Sequence of chain 1.A:
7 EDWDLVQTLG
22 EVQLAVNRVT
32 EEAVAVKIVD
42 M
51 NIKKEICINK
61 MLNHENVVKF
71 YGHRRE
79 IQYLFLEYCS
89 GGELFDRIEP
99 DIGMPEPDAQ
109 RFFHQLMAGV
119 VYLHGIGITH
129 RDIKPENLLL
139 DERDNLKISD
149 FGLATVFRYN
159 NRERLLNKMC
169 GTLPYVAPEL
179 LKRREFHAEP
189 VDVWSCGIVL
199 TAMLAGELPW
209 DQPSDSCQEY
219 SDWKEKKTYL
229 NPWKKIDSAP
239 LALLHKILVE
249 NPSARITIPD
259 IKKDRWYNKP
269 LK

Binding-site contacts:
Ligand atom CAO contacts residue LEU137 of chain 1.A at 4.0 Å (hydrophobic).
Ligand atom CAN contacts residue VAL23 of chain 1.A at 4.1 Å (hydrophobic).
Ligand atom CAG contacts residue LEU137 of chain 1.A at 3.6 Å (hydrophobic).
Ligand atom CAA contacts residue GLU91 of chain 1.A at 3.9 Å.
Ligand atom CAD contacts residue TYR86 of chain 1.A at 4.2 Å (hydrophobic).
Ligand atom CAR contacts residue ALA36 of chain 1.A at 4.1 Å (hydrophobic).
Ligand atom CAD contacts residue LEU137 of chain 1.A at 4.1 Å (hydrophobic).
Ligand atom CAE contacts residue GLU85 of chain 1.A at 3.5 Å.
Ligand atom CAE contacts residue ALA36 of chain 1.A at 3.6 Å (hydrophobic).
Ligand atom NAH contacts residue VAL23 of chain 1.A at 3.9 Å.
Ligand atom NAM contacts residue LYS38 of chain 1.A at 2.7 Å (salt-bridge).
Ligand atom CAP contacts residue LEU137 of chain 1.A at 3.8 Å (hydrophobic).
Ligand atom CAR contacts residue LEU137 of chain 1.A at 3.3 Å (hydrophobic).
Ligand atom CAN contacts residue SER147 of chain 1.A at 3.8 Å.
Ligand atom NAM contacts residue ASP148 of chain 1.A at 4.2 Å.
Ligand atom NAL contacts residue LEU15 of chain 1.A at 4.2 Å.
Ligand atom CAF contacts residue SER147 of chain 1.A at 3.8 Å.
Ligand atom NAS contacts residue LEU137 of chain 1.A at 3.3 Å.
Ligand atom NAJ contacts residue CYS87 of chain 1.A at 3.2 Å (h-bond).
Ligand atom NAJ contacts residue TYR86 of chain 1.A at 3.9 Å.
Ligand atom CAF contacts residue LEU84 of chain 1.A at 4.0 Å (hydrophobic).
Ligand atom NAH contacts residue LYS38 of chain 1.A at 3.6 Å (salt-bridge).
Ligand atom CAF contacts residue LYS38 of chain 1.A at 3.6 Å.
Ligand atom NAJ contacts residue LEU137 of chain 1.A at 3.8 Å.
Ligand atom NAI contacts residue ALA36 of chain 1.A at 4.1 Å.
Ligand atom CAD contacts residue CYS87 of chain 1.A at 3.3 Å (hydrophobic).
Ligand atom NAK contacts residue GLY90 of chain 1.A at 4.0 Å.
Ligand atom CAP contacts residue VAL23 of chain 1.A at 4.2 Å (hydrophobic).
Ligand atom NAI contacts residue LEU137 of chain 1.A at 3.7 Å.
Ligand atom NAJ contacts residue GLU85 of chain 1.A at 4.2 Å.
Ligand atom CAQ contacts residue LEU15 of chain 1.A at 4.2 Å (hydrophobic).
Ligand atom CAB contacts residue LEU137 of chain 1.A at 4.2 Å (hydrophobic).
Ligand atom NAM contacts residue VAL23 of chain 1.A at 4.2 Å.
Ligand atom CAR contacts residue GLU85 of chain 1.A at 4.2 Å.
Ligand atom CAP contacts residue SER147 of chain 1.A at 4.0 Å.
Ligand atom CAA contacts residue LEU15 of chain 1.A at 3.9 Å (hydrophobic).
Ligand atom CAE contacts residue LEU137 of chain 1.A at 3.5 Å (hydrophobic).
Ligand atom CAC contacts residue VAL23 of chain 1.A at 3.8 Å (hydrophobic).
Ligand atom CAD contacts residue LEU15 of chain 1.A at 4.1 Å (hydrophobic).
Ligand atom CAQ contacts residue LEU137 of chain 1.A at 3.9 Å (hydrophobic).

The small molecule below binds the protein below.
Small molecule (SMILES): c1cc(-c2cnc3cnc(-c4cn[nH]c4)cn23)n[nH]1